The small molecule below binds the protein below.
Small molecule (SMILES): NC(=[NH2+])c1ccc2[nH]c(-c3ccccc3O)nc2c1

Sequence of chain 1.B:
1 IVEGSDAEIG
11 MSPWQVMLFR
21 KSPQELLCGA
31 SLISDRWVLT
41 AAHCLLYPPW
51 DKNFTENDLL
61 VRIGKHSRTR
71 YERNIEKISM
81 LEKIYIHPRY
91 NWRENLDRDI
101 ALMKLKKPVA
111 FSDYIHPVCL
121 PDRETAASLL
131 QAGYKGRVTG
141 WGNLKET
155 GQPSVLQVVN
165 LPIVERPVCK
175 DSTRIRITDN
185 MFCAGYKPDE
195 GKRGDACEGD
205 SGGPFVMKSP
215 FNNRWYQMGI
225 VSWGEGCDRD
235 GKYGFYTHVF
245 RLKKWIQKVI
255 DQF

Binding-site contacts:
Ligand atom N2 contacts residue ALA200 of chain 1.B at 3.8 Å.
Ligand atom C1' contacts residue SER205 of chain 1.B at 3.9 Å.
Ligand atom C1 contacts residue TRP227 of chain 1.B at 3.9 Å (hydrophobic).
Ligand atom C8 contacts residue SER205 of chain 1.B at 3.5 Å.
Ligand atom C5' contacts residue HIS43 of chain 1.B at 4.0 Å.
Ligand atom N4 contacts residue GLU202 of chain 1.B at 3.9 Å.
Ligand atom N1 contacts residue GLY228 of chain 1.B at 3.9 Å.
Ligand atom C7 contacts residue ASP199 of chain 1.B at 3.8 Å.
Ligand atom C4 contacts residue SER205 of chain 1.B at 3.0 Å.
Ligand atom N1 contacts residue ASP199 of chain 1.B at 3.1 Å (salt-bridge).
Ligand atom N1 contacts residue CYS231 of chain 1.B at 3.9 Å.
Ligand atom O6' contacts residue SER205 of chain 1.B at 2.2 Å (h-bond).
Ligand atom N2 contacts residue GLY228 of chain 1.B at 3.9 Å.
Ligand atom C7 contacts residue ALA200 of chain 1.B at 3.4 Å (hydrophobic).
Ligand atom C2 contacts residue ALA200 of chain 1.B at 3.9 Å (hydrophobic).
Ligand atom C1' contacts residue GLU202 of chain 1.B at 3.6 Å.
Ligand atom N1 contacts residue ALA200 of chain 1.B at 3.1 Å (h-bond).
Ligand atom N1 contacts residue GLY230 of chain 1.B at 2.8 Å (h-bond).
Ligand atom O6' contacts residue HIS43 of chain 1.B at 2.7 Å (h-bond).
Ligand atom C3 contacts residue CYS201 of chain 1.B at 3.9 Å (hydrophobic).
Ligand atom C6' contacts residue SER205 of chain 1.B at 3.4 Å.
Ligand atom N3 contacts residue SER205 of chain 1.B at 2.4 Å (h-bond).
Ligand atom C3' contacts residue TRP50 of chain 1.B at 3.9 Å (hydrophobic).
Ligand atom C4' contacts residue TRP50 of chain 1.B at 3.5 Å (hydrophobic).
Ligand atom C7 contacts residue GLY228 of chain 1.B at 3.8 Å.
Ligand atom C4 contacts residue CYS201 of chain 1.B at 4.0 Å (hydrophobic).
Ligand atom C3' contacts residue GLU202 of chain 1.B at 3.5 Å.
Ligand atom N2 contacts residue TRP227 of chain 1.B at 3.5 Å (h-bond).
Ligand atom C6' contacts residue HIS43 of chain 1.B at 3.5 Å.
Ligand atom C7 contacts residue TRP227 of chain 1.B at 4.0 Å (hydrophobic).
Ligand atom C6 contacts residue GLY228 of chain 1.B at 4.0 Å.
Ligand atom C5 contacts residue GLU202 of chain 1.B at 3.9 Å.
Ligand atom N2 contacts residue ASP199 of chain 1.B at 3.0 Å (salt-bridge).
Ligand atom C8 contacts residue GLU202 of chain 1.B at 3.8 Å.
Ligand atom C1 contacts residue GLY228 of chain 1.B at 3.9 Å.
Ligand atom C3 contacts residue SER205 of chain 1.B at 3.2 Å.
Ligand atom C2 contacts residue VAL225 of chain 1.B at 3.5 Å (hydrophobic).
Ligand atom C3 contacts residue VAL225 of chain 1.B at 3.5 Å (hydrophobic).
Ligand atom N2 contacts residue GLY238 of chain 1.B at 3.6 Å.
Ligand atom C2' contacts residue GLU202 of chain 1.B at 3.2 Å.